Binding-site contacts:
Ligand atom O3 contacts residue PHE347 of chain 1.A at 2.9 Å (h-bond).
Ligand atom C3 contacts residue PHE347 of chain 1.A at 3.8 Å (hydrophobic).
Ligand atom O1 contacts residue ARG379 of chain 1.A at 2.8 Å (salt-bridge).
Ligand atom C3 contacts residue ALA345 of chain 1.A at 3.8 Å (hydrophobic).
Ligand atom O5 contacts residue VAL140 of chain 1.B at 3.8 Å.
Ligand atom C1 contacts residue PO41 of chain 1.G at 3.4 Å.
Ligand atom O1 contacts residue ALA345 of chain 1.A at 3.9 Å.
Ligand atom C contacts residue ALA345 of chain 1.A at 3.9 Å (hydrophobic).
Ligand atom O4 contacts residue ASN346 of chain 1.A at 2.7 Å (h-bond).
Ligand atom C5 contacts residue GLY309 of chain 1.A at 4.0 Å.
Ligand atom O6 contacts residue GLY309 of chain 1.A at 3.9 Å.
Ligand atom O7 contacts residue PHE347 of chain 1.A at 3.4 Å.
Ligand atom C3 contacts residue ASN346 of chain 1.A at 3.4 Å.
Ligand atom O contacts residue ALA345 of chain 1.A at 3.7 Å.
Ligand atom C4 contacts residue ASN346 of chain 1.A at 4.0 Å.
Ligand atom O2 contacts residue SER308 of chain 1.A at 3.9 Å.
Ligand atom O3 contacts residue ASN346 of chain 1.A at 3.3 Å (h-bond).
Ligand atom O contacts residue ARG379 of chain 1.A at 2.8 Å (salt-bridge).
Ligand atom O5 contacts residue PHE347 of chain 1.A at 3.3 Å.
Ligand atom O2 contacts residue ALA310 of chain 1.A at 4.0 Å.
Ligand atom O2 contacts residue THR348 of chain 1.A at 3.0 Å (h-bond).
Ligand atom O3 contacts residue THR348 of chain 1.A at 2.8 Å (h-bond).
Ligand atom C contacts residue THR348 of chain 1.A at 3.8 Å.
Ligand atom O4 contacts residue GLY179 of chain 1.B at 3.8 Å.
Ligand atom O1 contacts residue ALA280 of chain 1.A at 3.7 Å.
Ligand atom O6 contacts residue SER308 of chain 1.A at 3.5 Å.
Ligand atom C2 contacts residue PO41 of chain 1.G at 3.8 Å.
Ligand atom O2 contacts residue PHE347 of chain 1.A at 3.9 Å.
Ligand atom C contacts residue ARG379 of chain 1.A at 3.4 Å.
Ligand atom C5 contacts residue PO41 of chain 1.G at 3.2 Å.
Ligand atom O4 contacts residue ALA345 of chain 1.A at 3.3 Å.
Ligand atom C3 contacts residue THR348 of chain 1.A at 3.9 Å.
Ligand atom C4 contacts residue PO41 of chain 1.G at 3.1 Å.
Ligand atom O2 contacts residue GLY309 of chain 1.A at 2.9 Å (h-bond).
Ligand atom O5 contacts residue ASN346 of chain 1.A at 3.3 Å (h-bond).
Ligand atom O6 contacts residue PO41 of chain 1.G at 2.6 Å (h-bond).
Ligand atom O1 contacts residue SER343 of chain 1.A at 3.6 Å.
Ligand atom O3 contacts residue ALA345 of chain 1.A at 3.6 Å.
Ligand atom C2 contacts residue THR348 of chain 1.A at 3.9 Å.
Ligand atom O contacts residue THR348 of chain 1.A at 2.7 Å (h-bond).

Sequence of chain 1.B:
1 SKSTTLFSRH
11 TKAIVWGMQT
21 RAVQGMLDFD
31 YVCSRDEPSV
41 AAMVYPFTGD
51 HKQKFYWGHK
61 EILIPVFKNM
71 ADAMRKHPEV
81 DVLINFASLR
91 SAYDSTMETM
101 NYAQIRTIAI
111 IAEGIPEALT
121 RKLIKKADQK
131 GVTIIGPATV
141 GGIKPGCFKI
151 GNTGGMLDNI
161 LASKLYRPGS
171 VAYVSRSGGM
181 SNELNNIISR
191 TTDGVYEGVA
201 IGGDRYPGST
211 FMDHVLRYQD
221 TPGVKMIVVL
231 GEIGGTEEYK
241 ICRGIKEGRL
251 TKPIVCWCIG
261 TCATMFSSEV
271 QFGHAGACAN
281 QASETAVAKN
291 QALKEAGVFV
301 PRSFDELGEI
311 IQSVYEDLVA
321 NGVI

Sequence of chain 1.A:
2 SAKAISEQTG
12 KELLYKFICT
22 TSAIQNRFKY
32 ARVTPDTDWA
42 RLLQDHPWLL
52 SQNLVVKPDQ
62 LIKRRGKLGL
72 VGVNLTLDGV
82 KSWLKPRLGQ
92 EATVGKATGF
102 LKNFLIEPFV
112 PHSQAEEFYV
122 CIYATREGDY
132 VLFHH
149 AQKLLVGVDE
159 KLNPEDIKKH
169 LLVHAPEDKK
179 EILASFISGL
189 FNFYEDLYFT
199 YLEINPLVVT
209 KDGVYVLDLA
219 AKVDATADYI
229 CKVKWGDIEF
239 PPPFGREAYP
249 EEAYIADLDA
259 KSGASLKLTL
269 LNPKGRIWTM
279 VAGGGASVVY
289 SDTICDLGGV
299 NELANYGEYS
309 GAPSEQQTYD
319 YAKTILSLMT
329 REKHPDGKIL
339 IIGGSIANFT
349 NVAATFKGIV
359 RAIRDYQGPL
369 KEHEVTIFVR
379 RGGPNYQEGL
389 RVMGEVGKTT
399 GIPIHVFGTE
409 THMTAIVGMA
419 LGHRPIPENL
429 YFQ

A protein and the small-molecule ligand that binds it are described below.
Small molecule (SMILES): O=C(O)C[C@@](O)(C(=O)O)[C@H](O)C(=O)O